The protein below binds the small molecule below.
Small molecule (SMILES): CNS(=O)(=O)c1ccc(N2CCOCC2)c(Nc2ncnc3[nH]cc(Cl)c23)c1

Sequence of chain 1.A:
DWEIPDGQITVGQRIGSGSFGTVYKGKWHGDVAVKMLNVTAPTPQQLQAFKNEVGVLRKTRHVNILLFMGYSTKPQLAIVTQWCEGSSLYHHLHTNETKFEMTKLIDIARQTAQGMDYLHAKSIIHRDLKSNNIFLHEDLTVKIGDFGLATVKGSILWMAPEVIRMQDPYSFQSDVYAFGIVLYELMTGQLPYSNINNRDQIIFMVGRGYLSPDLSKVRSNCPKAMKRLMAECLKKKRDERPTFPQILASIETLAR

Binding-site contacts:
Ligand atom C17 contacts residue ASN132 of chain 1.A at 3.4 Å.
Ligand atom N4 contacts residue ALA33 of chain 1.A at 3.6 Å.
Ligand atom C2 contacts residue CYS84 of chain 1.A at 3.6 Å (hydrophobic).
Ligand atom O1 contacts residue ASP146 of chain 1.A at 3.1 Å (salt-bridge).
Ligand atom C10 contacts residue ASP146 of chain 1.A at 3.6 Å.
Ligand atom CL contacts residue PHE135 of chain 1.A at 3.3 Å.
Ligand atom C3 contacts residue GLY86 of chain 1.A at 3.1 Å.
Ligand atom N5 contacts residue TRP83 of chain 1.A at 3.6 Å.
Ligand atom N2 contacts residue PHE135 of chain 1.A at 3.2 Å.
Ligand atom N3 contacts residue THR81 of chain 1.A at 2.9 Å (h-bond).
Ligand atom N1 contacts residue TRP83 of chain 1.A at 3.7 Å.
Ligand atom C1 contacts residue PHE135 of chain 1.A at 3.7 Å (hydrophobic).
Ligand atom N1 contacts residue CYS84 of chain 1.A at 2.7 Å (h-bond).
Ligand atom C13 contacts residue GLN82 of chain 1.A at 3.6 Å.
Ligand atom C13 contacts residue CYS84 of chain 1.A at 3.6 Å (hydrophobic).
Ligand atom O3 contacts residue SER17 of chain 1.A at 3.8 Å.
Ligand atom C9 contacts residue PHE135 of chain 1.A at 3.6 Å (hydrophobic).
Ligand atom C5 contacts residue ASP146 of chain 1.A at 3.6 Å.
Ligand atom C11 contacts residue ALA33 of chain 1.A at 3.7 Å (hydrophobic).
Ligand atom C10 contacts residue VAL23 of chain 1.A at 3.5 Å (hydrophobic).
Ligand atom C11 contacts residue LYS35 of chain 1.A at 3.5 Å.
Ligand atom N5 contacts residue CYS84 of chain 1.A at 2.7 Å (h-bond).
Ligand atom C2 contacts residue TRP83 of chain 1.A at 3.8 Å (hydrophobic).
Ligand atom C15 contacts residue PHE135 of chain 1.A at 3.8 Å (hydrophobic).
Ligand atom C14 contacts residue VAL23 of chain 1.A at 3.8 Å (hydrophobic).
Ligand atom C5 contacts residue VAL23 of chain 1.A at 3.7 Å (hydrophobic).
Ligand atom C3 contacts residue CYS84 of chain 1.A at 3.8 Å (hydrophobic).
Ligand atom C12 contacts residue PHE135 of chain 1.A at 3.7 Å (hydrophobic).
Ligand atom C8 contacts residue PHE135 of chain 1.A at 3.3 Å (hydrophobic).
Ligand atom N6 contacts residue PHE135 of chain 1.A at 3.7 Å.
Ligand atom C11 contacts residue THR81 of chain 1.A at 3.7 Å.
Ligand atom N1 contacts residue GLY86 of chain 1.A at 3.5 Å (h-bond).
Ligand atom C4 contacts residue PHE135 of chain 1.A at 3.5 Å (hydrophobic).
Ligand atom C13 contacts residue ALA33 of chain 1.A at 3.5 Å (hydrophobic).
Ligand atom O2 contacts residue LYS35 of chain 1.A at 3.7 Å.
Ligand atom N4 contacts residue LEU66 of chain 1.A at 3.8 Å.
Ligand atom C15 contacts residue ASN132 of chain 1.A at 3.5 Å.
Ligand atom C11 contacts residue ILE79 of chain 1.A at 3.7 Å (hydrophobic).
Ligand atom O1 contacts residue LEU66 of chain 1.A at 3.2 Å.
Ligand atom C16 contacts residue ILE15 of chain 1.A at 3.6 Å (hydrophobic).